Binding-site contacts:
Ligand atom C4 contacts residue ASN654 of chain 1.A at 4.2 Å.
Ligand atom C7 contacts residue ASN654 of chain 1.A at 3.3 Å.
Ligand atom C8 contacts residue ASN654 of chain 1.A at 4.5 Å.
Ligand atom C5 contacts residue ASN654 of chain 1.A at 3.7 Å.
Ligand atom C3 contacts residue ASN654 of chain 1.A at 3.8 Å.
Ligand atom C2 contacts residue ASN654 of chain 1.A at 2.5 Å.
Ligand atom N2 contacts residue ASN654 of chain 1.A at 2.9 Å (h-bond).
Ligand atom O7 contacts residue ASN654 of chain 1.A at 3.3 Å (h-bond).
Ligand atom C1 contacts residue ASN654 of chain 1.A at 1.4 Å.
Ligand atom O5 contacts residue ASN654 of chain 1.A at 2.4 Å (h-bond).
Ligand atom C8 contacts residue HIS652 of chain 1.A at 3.7 Å.

This small molecule binds to this protein.
Small molecule (SMILES): CC(=O)N[C@@H]1[C@@H](O)[C@H](O)[C@@H](CO)O[C@H]1O

Sequence of chain 1.A:
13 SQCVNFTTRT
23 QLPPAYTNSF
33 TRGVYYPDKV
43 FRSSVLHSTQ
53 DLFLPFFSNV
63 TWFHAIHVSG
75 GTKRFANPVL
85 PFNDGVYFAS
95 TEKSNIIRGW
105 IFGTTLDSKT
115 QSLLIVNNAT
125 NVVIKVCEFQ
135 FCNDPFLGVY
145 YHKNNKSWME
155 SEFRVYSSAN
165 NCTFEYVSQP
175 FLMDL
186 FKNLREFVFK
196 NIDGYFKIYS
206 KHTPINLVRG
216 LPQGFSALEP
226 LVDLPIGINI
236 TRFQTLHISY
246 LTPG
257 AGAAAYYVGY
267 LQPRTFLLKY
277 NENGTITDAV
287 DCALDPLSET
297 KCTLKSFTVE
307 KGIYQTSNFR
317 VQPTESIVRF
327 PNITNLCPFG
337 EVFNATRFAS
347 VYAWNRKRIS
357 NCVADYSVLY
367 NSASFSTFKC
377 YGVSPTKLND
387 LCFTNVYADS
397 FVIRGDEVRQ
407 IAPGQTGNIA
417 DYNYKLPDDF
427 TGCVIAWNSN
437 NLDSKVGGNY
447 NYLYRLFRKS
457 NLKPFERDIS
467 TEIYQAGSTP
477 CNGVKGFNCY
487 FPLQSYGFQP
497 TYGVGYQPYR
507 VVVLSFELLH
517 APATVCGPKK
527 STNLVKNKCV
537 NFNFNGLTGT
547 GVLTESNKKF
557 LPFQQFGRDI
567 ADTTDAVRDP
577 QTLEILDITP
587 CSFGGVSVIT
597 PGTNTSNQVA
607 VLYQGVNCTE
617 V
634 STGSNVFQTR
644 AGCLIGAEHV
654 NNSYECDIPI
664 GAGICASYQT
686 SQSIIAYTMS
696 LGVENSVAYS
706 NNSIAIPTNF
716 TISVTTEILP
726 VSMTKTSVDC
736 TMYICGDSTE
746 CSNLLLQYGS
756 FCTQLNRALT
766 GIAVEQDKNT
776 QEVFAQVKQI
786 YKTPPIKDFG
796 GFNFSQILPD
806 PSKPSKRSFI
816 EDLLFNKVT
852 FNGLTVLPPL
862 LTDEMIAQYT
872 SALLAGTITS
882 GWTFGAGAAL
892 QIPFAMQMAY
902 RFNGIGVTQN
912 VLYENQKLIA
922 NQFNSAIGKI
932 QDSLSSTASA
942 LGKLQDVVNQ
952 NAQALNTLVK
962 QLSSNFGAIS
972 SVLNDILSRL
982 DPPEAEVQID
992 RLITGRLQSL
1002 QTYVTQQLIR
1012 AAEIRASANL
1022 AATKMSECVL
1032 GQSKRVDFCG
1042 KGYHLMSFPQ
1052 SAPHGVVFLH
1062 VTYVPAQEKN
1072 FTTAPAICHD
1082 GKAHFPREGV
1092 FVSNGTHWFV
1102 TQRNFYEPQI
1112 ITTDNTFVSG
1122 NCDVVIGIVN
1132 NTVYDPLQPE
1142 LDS